Sequence of chain 1.C:
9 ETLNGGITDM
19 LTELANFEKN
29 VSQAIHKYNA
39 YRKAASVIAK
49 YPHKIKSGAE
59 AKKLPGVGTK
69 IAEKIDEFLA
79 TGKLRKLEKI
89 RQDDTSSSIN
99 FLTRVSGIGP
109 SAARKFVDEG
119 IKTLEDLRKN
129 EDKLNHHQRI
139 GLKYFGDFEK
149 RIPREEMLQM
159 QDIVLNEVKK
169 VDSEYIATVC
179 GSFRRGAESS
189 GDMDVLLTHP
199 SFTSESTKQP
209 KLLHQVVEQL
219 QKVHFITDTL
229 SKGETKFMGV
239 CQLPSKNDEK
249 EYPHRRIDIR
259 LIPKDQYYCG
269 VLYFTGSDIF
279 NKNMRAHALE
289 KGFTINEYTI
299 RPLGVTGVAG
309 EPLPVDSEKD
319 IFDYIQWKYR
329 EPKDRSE

Binding-site contacts:
Ligand atom N3 contacts residue DA2 of chain 1.B at 3.0 Å (h-bond).
Ligand atom C4 contacts residue DG3 of chain 1.B at 3.5 Å.
Ligand atom O4 contacts residue DA2 of chain 1.B at 3.0 Å (h-bond).
Ligand atom N1 contacts residue DC1 of chain 1.B at 2.7 Å (h-bond).
Ligand atom C5' contacts residue GLY231 of chain 1.C at 3.5 Å.
Ligand atom C2 contacts residue DG3 of chain 1.B at 3.4 Å.
Ligand atom C2 contacts residue DG3 of chain 1.B at 3.5 Å.
Ligand atom N4 contacts residue DG6 of chain 1.B at 3.1 Å (h-bond).
Ligand atom N2 contacts residue DA2 of chain 1.B at 3.2 Å.
Ligand atom N1 contacts residue DT5 of chain 1.B at 2.4 Å (h-bond).
Ligand atom OP1 contacts residue GLU232 of chain 1.C at 2.7 Å (salt-bridge).
Ligand atom O4 contacts residue DA4 of chain 1.B at 3.1 Å (h-bond).
Ligand atom O2 contacts residue DG3 of chain 1.B at 3.2 Å (h-bond).
Ligand atom OP1 contacts residue GLY231 of chain 1.C at 3.0 Å.
Ligand atom O3' contacts residue THR233 of chain 1.C at 3.5 Å (h-bond).
Ligand atom N1 contacts residue DA4 of chain 1.B at 3.4 Å (h-bond).
Ligand atom C4 contacts residue DA4 of chain 1.B at 3.2 Å.
Ligand atom OP1 contacts residue THR233 of chain 1.C at 2.7 Å (h-bond).
Ligand atom C2 contacts residue DG6 of chain 1.B at 3.4 Å.
Ligand atom O2 contacts residue DG3 of chain 1.B at 2.5 Å (h-bond).
Ligand atom N3 contacts residue DA4 of chain 1.B at 2.5 Å (h-bond).
Ligand atom N6 contacts residue DT5 of chain 1.B at 2.9 Å (h-bond).
Ligand atom O2 contacts residue DG6 of chain 1.B at 2.4 Å (h-bond).
Ligand atom O4 contacts residue DG3 of chain 1.B at 3.1 Å (h-bond).
Ligand atom N3 contacts residue DG3 of chain 1.B at 2.7 Å (h-bond).
Ligand atom C6 contacts residue DT5 of chain 1.B at 3.2 Å.
Ligand atom N6 contacts residue DA4 of chain 1.B at 3.1 Å (h-bond).
Ligand atom OP1 contacts residue LYS230 of chain 1.C at 3.3 Å (salt-bridge).
Ligand atom C2 contacts residue DG6 of chain 1.B at 3.5 Å.
Ligand atom N3 contacts residue DG6 of chain 1.B at 2.8 Å (h-bond).
Ligand atom C2 contacts residue DT5 of chain 1.B at 2.8 Å.
Ligand atom C2 contacts residue DA4 of chain 1.B at 3.5 Å.
Ligand atom OP1 contacts residue LYS234 of chain 1.C at 3.1 Å (salt-bridge).
Ligand atom N4 contacts residue DG3 of chain 1.B at 2.8 Å (h-bond).
Ligand atom C2 contacts residue DC1 of chain 1.B at 3.3 Å.
Ligand atom O5' contacts residue GLY231 of chain 1.C at 3.4 Å.
Ligand atom O6 contacts residue DC1 of chain 1.B at 3.0 Å (h-bond).
Ligand atom N2 contacts residue DC1 of chain 1.B at 2.5 Å (h-bond).
Ligand atom O2 contacts residue DA4 of chain 1.B at 3.1 Å.
Ligand atom O4 contacts residue DC1 of chain 1.B at 3.0 Å (h-bond).

A protein and the small-molecule ligand that binds it are described below.
Small molecule (SMILES): Cc1cn([C@H]2C[C@H](O[P](=O)(O)OC[C@H]3O[C@@H](n4cnc5c(=O)nc(N)[nH]c54)C[C@@H]3OP(=O)(O)O)[C@@H](CO[P](=O)(O)O[C@H]3C[C@H](n4ccc(N)nc4=O)O[C@@H]3CO[P](=O)(O)O[C@H]3C[C@H](n4cc(C)c(=O)[nH]c4=O)O[C@@H]3CO[P](=O)(O)O[C@H]3C[C@H](n4cnc5c(N)ncnc54)O[C@@H]3CO[P](=O)(O)O[C@H]3C[C@H](n4ccc(N)nc4=O)O[C@@H]3CO)O2)c(=O)[nH]c1=O